Binding-site contacts:
Ligand atom C3 contacts residue MET25 of chain 1.T at 4.3 Å (hydrophobic).
Ligand atom C1 contacts residue ASN21 of chain 1.T at 1.5 Å.
Ligand atom C4 contacts residue TRP124 of chain 1.U at 4.5 Å (hydrophobic).
Ligand atom C5 contacts residue THR123 of chain 1.U at 4.0 Å.
Ligand atom C7 contacts residue ASN21 of chain 1.T at 3.9 Å.
Ligand atom C4 contacts residue THR123 of chain 1.U at 3.2 Å.
Ligand atom O5 contacts residue ASN21 of chain 1.T at 2.5 Å (h-bond).
Ligand atom C8 contacts residue MET25 of chain 1.T at 3.5 Å (hydrophobic).
Ligand atom O3 contacts residue ASN128 of chain 1.U at 3.4 Å (h-bond).
Ligand atom C4 contacts residue ASN21 of chain 1.T at 4.3 Å.
Ligand atom C3 contacts residue ASN21 of chain 1.T at 3.8 Å.
Ligand atom C7 contacts residue MET25 of chain 1.T at 3.7 Å (hydrophobic).
Ligand atom C2 contacts residue MET25 of chain 1.T at 4.4 Å (hydrophobic).
Ligand atom N2 contacts residue ASN21 of chain 1.T at 2.8 Å (h-bond).
Ligand atom O5 contacts residue TRP124 of chain 1.U at 4.2 Å.
Ligand atom O3 contacts residue MET25 of chain 1.T at 4.2 Å.
Ligand atom O7 contacts residue MET25 of chain 1.T at 4.5 Å.
Ligand atom C4 contacts residue GLU122 of chain 1.U at 4.5 Å.
Ligand atom O4 contacts residue THR123 of chain 1.U at 2.3 Å (h-bond).
Ligand atom O3 contacts residue THR123 of chain 1.U at 3.7 Å.
Ligand atom N2 contacts residue MET25 of chain 1.T at 3.5 Å.
Ligand atom C5 contacts residue ASN21 of chain 1.T at 3.8 Å.
Ligand atom C3 contacts residue ASN128 of chain 1.U at 4.2 Å.
Ligand atom O4 contacts residue TRP124 of chain 1.U at 4.2 Å.
Ligand atom C3 contacts residue THR123 of chain 1.U at 4.2 Å.
Ligand atom C6 contacts residue THR123 of chain 1.U at 3.3 Å.
Ligand atom C6 contacts residue GLU122 of chain 1.U at 3.8 Å.
Ligand atom C5 contacts residue GLU122 of chain 1.U at 3.7 Å.
Ligand atom C2 contacts residue ASN21 of chain 1.T at 2.4 Å.

Sequence of chain 1.T:
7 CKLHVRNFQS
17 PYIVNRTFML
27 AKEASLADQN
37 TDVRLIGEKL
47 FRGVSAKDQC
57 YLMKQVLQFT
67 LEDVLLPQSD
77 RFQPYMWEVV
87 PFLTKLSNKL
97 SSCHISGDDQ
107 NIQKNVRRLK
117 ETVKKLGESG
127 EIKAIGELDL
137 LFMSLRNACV

Sequence of chain 1.U:
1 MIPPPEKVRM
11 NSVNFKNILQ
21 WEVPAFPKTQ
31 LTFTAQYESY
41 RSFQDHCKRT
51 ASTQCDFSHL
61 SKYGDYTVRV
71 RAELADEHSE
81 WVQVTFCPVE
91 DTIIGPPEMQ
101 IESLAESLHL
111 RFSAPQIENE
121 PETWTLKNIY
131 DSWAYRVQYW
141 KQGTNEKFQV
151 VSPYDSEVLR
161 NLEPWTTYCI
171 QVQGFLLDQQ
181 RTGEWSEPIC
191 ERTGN

This protein binds this small molecule.
Small molecule (SMILES): CC(=O)N[C@H]1[C@H](O[C@H]2[C@H](O)[C@@H](NC(C)=O)CO[C@@H]2CO[C@@H]2O[C@@H](C)[C@@H](O)[C@@H](O)[C@@H]2O)O[C@H](CO)[C@@H](O)[C@@H]1O